Sequence of chain 2.A:
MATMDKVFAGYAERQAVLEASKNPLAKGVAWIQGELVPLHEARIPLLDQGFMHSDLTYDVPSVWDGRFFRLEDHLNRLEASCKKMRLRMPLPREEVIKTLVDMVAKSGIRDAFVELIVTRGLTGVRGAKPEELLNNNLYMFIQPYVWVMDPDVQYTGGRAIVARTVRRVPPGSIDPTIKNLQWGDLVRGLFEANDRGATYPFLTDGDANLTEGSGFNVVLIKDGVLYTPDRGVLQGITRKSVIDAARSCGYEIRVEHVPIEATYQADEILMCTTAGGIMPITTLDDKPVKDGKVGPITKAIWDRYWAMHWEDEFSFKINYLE

Binding-site contacts:
Ligand atom C9 contacts residue TYR58 of chain 2.A at 3.7 Å (hydrophobic).
Ligand atom C12 contacts residue ALA275 of chain 2.A at 3.7 Å (hydrophobic).
Ligand atom C6 contacts residue PHE216 of chain 2.A at 3.5 Å (hydrophobic).
Ligand atom C2A contacts residue GLU212 of chain 2.A at 3.6 Å.
Ligand atom O8 contacts residue PHE113 of chain 2.A at 3.2 Å.
Ligand atom OP3 contacts residue THR238 of chain 2.A at 2.7 Å (h-bond).
Ligand atom O8 contacts residue GLU115 of chain 2.A at 3.3 Å (salt-bridge).
Ligand atom C5 contacts residue LEU234 of chain 2.A at 3.7 Å (hydrophobic).
Ligand atom C4 contacts residue GLY215 of chain 2.A at 3.5 Å.
Ligand atom C8 contacts residue PHE113 of chain 2.A at 3.5 Å (hydrophobic).
Ligand atom O3 contacts residue GLY215 of chain 2.A at 3.3 Å.
Ligand atom OP3 contacts residue ILE237 of chain 2.A at 3.3 Å (h-bond).
Ligand atom OP4 contacts residue LEU234 of chain 2.A at 3.4 Å.
Ligand atom C3 contacts residue GLY215 of chain 2.A at 3.5 Å.
Ligand atom O2 contacts residue PHE113 of chain 2.A at 3.3 Å.
Ligand atom C12 contacts residue VAL60 of chain 2.A at 3.6 Å (hydrophobic).
Ligand atom C5A contacts residue THR273 of chain 2.A at 3.7 Å.
Ligand atom OP2 contacts residue GLY236 of chain 2.A at 3.4 Å.
Ligand atom C4A contacts residue THR273 of chain 2.A at 3.4 Å.
Ligand atom C5 contacts residue PHE216 of chain 2.A at 3.7 Å (hydrophobic).
Ligand atom O3 contacts residue TRP183 of chain 2.A at 3.4 Å.
Ligand atom C13 contacts residue PHE113 of chain 2.A at 3.0 Å (hydrophobic).
Ligand atom P contacts residue ILE237 of chain 2.A at 3.6 Å.
Ligand atom C6 contacts residue ASN217 of chain 2.A at 3.5 Å.
Ligand atom OP2 contacts residue ILE237 of chain 2.A at 2.8 Å (h-bond).
Ligand atom C13 contacts residue VAL60 of chain 2.A at 3.5 Å (hydrophobic).
Ligand atom N1 contacts residue GLU212 of chain 2.A at 2.8 Å (salt-bridge).
Ligand atom P contacts residue THR274 of chain 2.A at 3.6 Å.
Ligand atom C4A contacts residue GLY215 of chain 2.A at 3.5 Å.
Ligand atom C10 contacts residue LYS179 of chain 2.A at 3.6 Å.
Ligand atom N9 contacts residue LYS179 of chain 2.A at 3.0 Å (salt-bridge).
Ligand atom OP4 contacts residue GLY236 of chain 2.A at 3.7 Å.
Ligand atom OP2 contacts residue ARG77 of chain 2.A at 2.9 Å (salt-bridge).
Ligand atom C7 contacts residue PHE113 of chain 2.A at 3.2 Å (hydrophobic).
Ligand atom C2 contacts residue GLU212 of chain 2.A at 3.6 Å.
Ligand atom OP3 contacts residue GLY236 of chain 2.A at 3.6 Å.
Ligand atom C4A contacts residue LYS179 of chain 2.A at 3.5 Å.
Ligand atom C6 contacts residue GLU212 of chain 2.A at 3.6 Å.
Ligand atom OP1 contacts residue THR274 of chain 2.A at 2.7 Å (h-bond).
Ligand atom N1 contacts residue LEU234 of chain 2.A at 3.7 Å.

This protein binds this small molecule.
Small molecule (SMILES): Cc1ncc(COP(=O)(O)O)c(CNc2cccc(C(=O)O)c2)c1O